Binding-site contacts:
Ligand atom O2 contacts residue MET76 of chain 1.B at 3.7 Å.
Ligand atom CE contacts residue PHE96 of chain 1.B at 4.1 Å (hydrophobic).
Ligand atom C3 contacts residue ILE116 of chain 1.B at 4.0 Å (hydrophobic).
Ligand atom CC contacts residue MET80 of chain 1.B at 3.9 Å (hydrophobic).
Ligand atom C7 contacts residue PHE117 of chain 1.B at 3.6 Å (hydrophobic).
Ligand atom C11 contacts residue ALA42 of chain 1.B at 3.5 Å (hydrophobic).
Ligand atom CB contacts residue LEU79 of chain 1.B at 3.5 Å (hydrophobic).
Ligand atom C11 contacts residue LEU231 of chain 1.B at 3.5 Å (hydrophobic).
Ligand atom C13 contacts residue THR39 of chain 1.B at 3.8 Å.
Ligand atom C20 contacts residue ALA42 of chain 1.B at 4.1 Å (hydrophobic).
Ligand atom C8 contacts residue LEU120 of chain 1.B at 3.5 Å (hydrophobic).
Ligand atom CB contacts residue MET80 of chain 1.B at 4.0 Å (hydrophobic).
Ligand atom CA contacts residue GLU45 of chain 1.B at 3.4 Å.
Ligand atom CD contacts residue PHE96 of chain 1.B at 4.0 Å (hydrophobic).
Ligand atom C9 contacts residue PHE96 of chain 1.B at 3.6 Å (hydrophobic).
Ligand atom C9 contacts residue LEU120 of chain 1.B at 3.8 Å (hydrophobic).
Ligand atom C6 contacts residue MET76 of chain 1.B at 4.0 Å (hydrophobic).
Ligand atom CB contacts residue LEU83 of chain 1.B at 3.8 Å (hydrophobic).
Ligand atom C3 contacts residue ILE113 of chain 1.B at 3.5 Å (hydrophobic).
Ligand atom C11 contacts residue LEU216 of chain 1.B at 3.5 Å (hydrophobic).
Ligand atom C20 contacts residue LEU38 of chain 1.B at 4.0 Å (hydrophobic).
Ligand atom C9 contacts residue LEU83 of chain 1.B at 4.1 Å (hydrophobic).
Ligand atom CF contacts residue LEU41 of chain 1.B at 3.8 Å (hydrophobic).
Ligand atom C7 contacts residue ILE116 of chain 1.B at 3.4 Å (hydrophobic).
Ligand atom CF contacts residue GLU45 of chain 1.B at 3.3 Å.
Ligand atom C10 contacts residue PHE96 of chain 1.B at 4.2 Å (hydrophobic).
Ligand atom C8 contacts residue ILE116 of chain 1.B at 3.9 Å (hydrophobic).
Ligand atom C11 contacts residue MET76 of chain 1.B at 4.2 Å (hydrophobic).
Ligand atom C13 contacts residue LEU216 of chain 1.B at 3.9 Å (hydrophobic).
Ligand atom C13 contacts residue LEU38 of chain 1.B at 3.9 Å (hydrophobic).
Ligand atom C7 contacts residue ILE113 of chain 1.B at 3.4 Å (hydrophobic).
Ligand atom C8 contacts residue PHE117 of chain 1.B at 3.5 Å (hydrophobic).
Ligand atom C13 contacts residue MET35 of chain 1.B at 3.6 Å (hydrophobic).
Ligand atom CC contacts residue LEU83 of chain 1.B at 3.9 Å (hydrophobic).
Ligand atom O4 contacts residue ARG86 of chain 1.B at 3.3 Å (salt-bridge).
Ligand atom CE contacts residue LEU38 of chain 1.B at 4.1 Å (hydrophobic).
Ligand atom O4 contacts residue GLU45 of chain 1.B at 2.7 Å (salt-bridge).
Ligand atom O4 contacts residue LEU79 of chain 1.B at 3.5 Å (h-bond).
Ligand atom CA contacts residue LEU79 of chain 1.B at 3.9 Å (hydrophobic).
Ligand atom C8 contacts residue PHE96 of chain 1.B at 4.1 Å (hydrophobic).

Sequence of chain 1.B:
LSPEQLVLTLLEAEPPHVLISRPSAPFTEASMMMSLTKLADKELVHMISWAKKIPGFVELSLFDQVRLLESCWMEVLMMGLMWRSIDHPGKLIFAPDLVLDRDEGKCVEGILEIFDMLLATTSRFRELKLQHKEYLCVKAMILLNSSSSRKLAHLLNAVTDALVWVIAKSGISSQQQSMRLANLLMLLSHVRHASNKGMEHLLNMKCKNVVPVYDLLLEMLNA

The small molecule below binds the protein below.
Small molecule (SMILES): CC(C)Oc1nc2ccccc2n1-c1ccc(O)cc1